Binding-site contacts:
Ligand atom C30 contacts residue LEU188 of chain 1.B at 3.5 Å (hydrophobic).
Ligand atom C12 contacts residue PHE67 of chain 1.B at 3.5 Å (hydrophobic).
Ligand atom O2 contacts residue GLU137 of chain 1.B at 3.6 Å (salt-bridge).
Ligand atom C38 contacts residue VAL70 of chain 1.B at 3.7 Å (hydrophobic).
Ligand atom O41 contacts residue VAL135 of chain 1.B at 3.1 Å (h-bond).
Ligand atom C31 contacts residue LEU188 of chain 1.B at 3.3 Å (hydrophobic).
Ligand atom C15 contacts residue PHE67 of chain 1.B at 3.6 Å (hydrophobic).
Ligand atom N21 contacts residue VAL70 of chain 1.B at 3.8 Å.
Ligand atom N20 contacts residue ALA83 of chain 1.B at 3.4 Å.
Ligand atom C31 contacts residue ASP133 of chain 1.B at 3.6 Å.
Ligand atom C10 contacts residue PHE67 of chain 1.B at 3.5 Å (hydrophobic).
Ligand atom C16 contacts residue PHE67 of chain 1.B at 3.4 Å (hydrophobic).
Ligand atom C27 contacts residue VAL135 of chain 1.B at 3.2 Å (hydrophobic).
Ligand atom C23 contacts residue ILE62 of chain 1.B at 3.7 Å (hydrophobic).
Ligand atom O13 contacts residue PHE67 of chain 1.B at 3.5 Å.
Ligand atom C14 contacts residue GLN185 of chain 1.B at 3.6 Å.
Ligand atom F5 contacts residue ASP200 of chain 1.B at 3.3 Å.
Ligand atom F5 contacts residue LYS85 of chain 1.B at 3.1 Å.
Ligand atom C17 contacts residue GLN185 of chain 1.B at 3.5 Å.
Ligand atom O2 contacts residue VAL135 of chain 1.B at 2.8 Å (h-bond).
Ligand atom O13 contacts residue VAL70 of chain 1.B at 3.4 Å.
Ligand atom C31 contacts residue ALA83 of chain 1.B at 3.7 Å (hydrophobic).
Ligand atom O41 contacts residue LEU188 of chain 1.B at 3.4 Å.
Ligand atom C37 contacts residue VAL70 of chain 1.B at 3.7 Å (hydrophobic).
Ligand atom O13 contacts residue GLY63 of chain 1.B at 3.1 Å.
Ligand atom O41 contacts residue ASP133 of chain 1.B at 3.4 Å (salt-bridge).
Ligand atom N20 contacts residue LEU188 of chain 1.B at 3.7 Å.
Ligand atom C3 contacts residue GLN185 of chain 1.B at 3.5 Å.
Ligand atom O1 contacts residue LEU132 of chain 1.B at 3.2 Å.
Ligand atom C18 contacts residue GLN185 of chain 1.B at 3.3 Å.
Ligand atom C25 contacts residue ILE62 of chain 1.B at 3.8 Å (hydrophobic).
Ligand atom O2 contacts residue PRO136 of chain 1.B at 3.1 Å.
Ligand atom C26 contacts residue VAL135 of chain 1.B at 3.4 Å (hydrophobic).
Ligand atom C24 contacts residue ILE62 of chain 1.B at 3.5 Å (hydrophobic).
Ligand atom N20 contacts residue ASP133 of chain 1.B at 2.8 Å (salt-bridge).
Ligand atom O41 contacts residue TYR134 of chain 1.B at 3.4 Å.
Ligand atom O11 contacts residue ILE62 of chain 1.B at 2.9 Å (h-bond).
Ligand atom C38 contacts residue PHE67 of chain 1.B at 3.8 Å (hydrophobic).
Ligand atom C17 contacts residue ASN186 of chain 1.B at 3.7 Å.
Ligand atom O11 contacts residue GLY63 of chain 1.B at 3.2 Å.

Sequence of chain 1.B:
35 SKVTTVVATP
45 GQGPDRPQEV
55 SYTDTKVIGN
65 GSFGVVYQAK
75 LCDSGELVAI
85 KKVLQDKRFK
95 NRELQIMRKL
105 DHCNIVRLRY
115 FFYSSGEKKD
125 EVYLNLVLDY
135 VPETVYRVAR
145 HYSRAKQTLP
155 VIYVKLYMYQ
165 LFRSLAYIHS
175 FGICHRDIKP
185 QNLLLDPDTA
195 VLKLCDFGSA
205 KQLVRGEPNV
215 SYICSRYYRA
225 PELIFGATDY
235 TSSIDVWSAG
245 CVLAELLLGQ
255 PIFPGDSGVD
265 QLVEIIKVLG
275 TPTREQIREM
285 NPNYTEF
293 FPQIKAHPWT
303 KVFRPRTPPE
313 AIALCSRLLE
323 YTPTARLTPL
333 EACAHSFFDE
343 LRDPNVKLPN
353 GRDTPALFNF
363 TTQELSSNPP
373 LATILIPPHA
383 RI

A protein and the small-molecule ligand that binds it are described below.
Small molecule (SMILES): C[C@H](NC(=O)C1([Ru@]2(C#[O+])n3c4ccc(O)cc4c4c5c(c6cc(F)c[n+]2c6c43)C(=O)NC5=O)C=CC=C1)C(=O)O